Binding-site contacts:
Ligand atom C10 contacts residue MET165 of chain 2.A at 3.6 Å (hydrophobic).
Ligand atom C1 contacts residue HIS41 of chain 2.A at 3.7 Å.
Ligand atom C12 contacts residue GLU166 of chain 2.A at 3.5 Å.
Ligand atom F2 contacts residue ARG188 of chain 2.A at 3.2 Å.
Ligand atom C9 contacts residue MET165 of chain 2.A at 3.8 Å (hydrophobic).
Ligand atom C4 contacts residue HIS164 of chain 2.A at 3.7 Å.
Ligand atom C5 contacts residue HIS164 of chain 2.A at 2.9 Å.
Ligand atom CL2 contacts residue CYS145 of chain 2.A at 3.3 Å.
Ligand atom O5 contacts residue HIS41 of chain 2.A at 2.8 Å (h-bond).
Ligand atom O6 contacts residue HIS164 of chain 2.A at 3.6 Å (h-bond).
Ligand atom C6 contacts residue HIS164 of chain 2.A at 2.8 Å.
Ligand atom C11 contacts residue MET165 of chain 2.A at 3.9 Å (hydrophobic).
Ligand atom O4 contacts residue GLU166 of chain 2.A at 3.5 Å (salt-bridge).
Ligand atom F3 contacts residue GLN192 of chain 2.A at 2.7 Å.
Ligand atom C1 contacts residue HIS164 of chain 2.A at 3.5 Å.
Ligand atom O1 contacts residue GLN189 of chain 2.A at 3.9 Å.
Ligand atom C6 contacts residue HIS41 of chain 2.A at 3.5 Å.
Ligand atom F3 contacts residue MET165 of chain 2.A at 3.3 Å.
Ligand atom CL2 contacts residue LEU27 of chain 2.A at 3.5 Å.
Ligand atom C3 contacts residue HIS41 of chain 2.A at 3.9 Å.
Ligand atom F2 contacts residue GLN192 of chain 2.A at 2.7 Å.
Ligand atom C7 contacts residue HIS164 of chain 2.A at 3.0 Å.
Ligand atom C1 contacts residue CYS145 of chain 2.A at 3.8 Å (hydrophobic).
Ligand atom O6 contacts residue ASP187 of chain 2.A at 3.8 Å.
Ligand atom O3 contacts residue GLN189 of chain 2.A at 3.9 Å.
Ligand atom C14 contacts residue GLN192 of chain 2.A at 3.3 Å.
Ligand atom F2 contacts residue THR190 of chain 2.A at 3.5 Å.
Ligand atom F3 contacts residue LEU167 of chain 2.A at 3.7 Å.
Ligand atom C10 contacts residue ARG188 of chain 2.A at 3.8 Å.
Ligand atom F1 contacts residue GLU166 of chain 2.A at 3.6 Å.
Ligand atom O6 contacts residue MET165 of chain 2.A at 3.0 Å.
Ligand atom C5 contacts residue HIS41 of chain 2.A at 3.8 Å.
Ligand atom N2 contacts residue MET165 of chain 2.A at 3.9 Å.
Ligand atom CL2 contacts residue PRO39 of chain 2.A at 3.5 Å.
Ligand atom C7 contacts residue HIS41 of chain 2.A at 3.3 Å.
Ligand atom C2 contacts residue HIS41 of chain 2.A at 3.8 Å.
Ligand atom O1 contacts residue HIS41 of chain 2.A at 3.6 Å.
Ligand atom CL2 contacts residue HIS41 of chain 2.A at 3.9 Å.
Ligand atom C4 contacts residue HIS41 of chain 2.A at 3.9 Å.
Ligand atom F2 contacts residue GLN189 of chain 2.A at 3.9 Å.

A protein and the small-molecule ligand that binds it are described below.
Small molecule (SMILES): Cc1cc(S(=O)(=O)c2c([N+](=O)[O-])cc(C(F)(F)F)cc2[N+](=O)[O-])c(Cl)cc1Cl

Sequence of chain 2.A:
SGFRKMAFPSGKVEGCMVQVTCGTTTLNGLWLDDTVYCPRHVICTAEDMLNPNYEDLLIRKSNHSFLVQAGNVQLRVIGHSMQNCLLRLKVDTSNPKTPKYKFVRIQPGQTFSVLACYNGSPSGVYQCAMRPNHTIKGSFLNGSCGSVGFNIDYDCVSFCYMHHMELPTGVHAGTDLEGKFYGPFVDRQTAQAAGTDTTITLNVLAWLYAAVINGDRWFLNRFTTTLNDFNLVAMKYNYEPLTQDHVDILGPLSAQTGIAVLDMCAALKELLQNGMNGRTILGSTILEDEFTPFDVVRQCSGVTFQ